Binding-site contacts:
Ligand atom O3 contacts residue ASN67 of chain 1.A at 3.7 Å.
Ligand atom O6 contacts residue SER66 of chain 1.A at 4.1 Å.
Ligand atom N2 contacts residue ASN67 of chain 1.A at 3.1 Å (h-bond).
Ligand atom C1 contacts residue SER66 of chain 1.A at 4.4 Å.
Ligand atom C8 contacts residue GLN67 of chain 2.B at 3.8 Å.
Ligand atom C3 contacts residue ASP68 of chain 2.B at 4.3 Å.
Ligand atom C3 contacts residue GLN67 of chain 2.B at 3.1 Å.
Ligand atom C1 contacts residue ASN67 of chain 1.A at 1.5 Å.
Ligand atom O5 contacts residue ASN67 of chain 1.A at 2.4 Å (h-bond).
Ligand atom C1 contacts residue SER66 of chain 1.A at 4.5 Å.
Ligand atom C7 contacts residue ASN67 of chain 1.A at 3.3 Å.
Ligand atom C8 contacts residue ASN67 of chain 1.A at 3.4 Å.
Ligand atom C4 contacts residue ASP68 of chain 2.B at 4.1 Å.
Ligand atom O3 contacts residue GLN67 of chain 2.B at 2.6 Å (h-bond).
Ligand atom C4 contacts residue ASN67 of chain 1.A at 4.3 Å.
Ligand atom N2 contacts residue GLN67 of chain 2.B at 4.4 Å.
Ligand atom C3 contacts residue ASN67 of chain 1.A at 3.6 Å.
Ligand atom C5 contacts residue ASN67 of chain 1.A at 3.7 Å.
Ligand atom O5 contacts residue SER66 of chain 1.A at 4.1 Å.
Ligand atom O7 contacts residue ASN67 of chain 1.A at 4.1 Å.
Ligand atom O6 contacts residue LYS64 of chain 1.A at 4.4 Å.
Ligand atom C2 contacts residue GLN67 of chain 2.B at 3.5 Å.
Ligand atom O4 contacts residue ASP68 of chain 2.B at 3.7 Å.
Ligand atom C2 contacts residue ASN67 of chain 1.A at 2.6 Å.

Sequence of chain 2.B:
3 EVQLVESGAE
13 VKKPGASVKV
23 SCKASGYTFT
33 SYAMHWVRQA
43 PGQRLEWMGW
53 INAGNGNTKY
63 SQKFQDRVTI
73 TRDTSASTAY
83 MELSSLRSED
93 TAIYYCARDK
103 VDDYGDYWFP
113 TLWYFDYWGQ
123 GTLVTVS

The small molecule below binds the protein below.
Small molecule (SMILES): CC(=O)N[C@H]1CO[C@H](CO[C@@H]2O[C@@H](C)[C@@H](O)[C@@H](O)[C@@H]2O)[C@@H](O)[C@@H]1O

Sequence of chain 1.A:
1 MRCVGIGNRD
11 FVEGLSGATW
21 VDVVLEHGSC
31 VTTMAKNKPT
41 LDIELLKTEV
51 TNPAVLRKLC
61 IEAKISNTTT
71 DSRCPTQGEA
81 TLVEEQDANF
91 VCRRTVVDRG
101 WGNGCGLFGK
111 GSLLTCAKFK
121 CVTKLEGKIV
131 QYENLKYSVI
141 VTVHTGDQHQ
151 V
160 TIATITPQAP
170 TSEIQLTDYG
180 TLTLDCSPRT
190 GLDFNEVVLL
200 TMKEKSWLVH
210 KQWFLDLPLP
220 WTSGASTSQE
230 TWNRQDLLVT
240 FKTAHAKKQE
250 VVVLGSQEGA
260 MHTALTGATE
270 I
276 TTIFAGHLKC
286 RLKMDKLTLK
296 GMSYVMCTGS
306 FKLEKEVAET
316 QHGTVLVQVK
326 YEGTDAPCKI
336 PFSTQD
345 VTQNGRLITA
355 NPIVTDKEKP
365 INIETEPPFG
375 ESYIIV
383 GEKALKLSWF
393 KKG